This small molecule binds to this protein.
Small molecule (SMILES): CC(=O)N[C@H]1[C@H](O[C@H]2[C@H](O)[C@@H](NC(C)=O)CO[C@@H]2CO)O[C@H](CO)[C@@H](O)[C@@H]1O

Sequence of chain 1.A:
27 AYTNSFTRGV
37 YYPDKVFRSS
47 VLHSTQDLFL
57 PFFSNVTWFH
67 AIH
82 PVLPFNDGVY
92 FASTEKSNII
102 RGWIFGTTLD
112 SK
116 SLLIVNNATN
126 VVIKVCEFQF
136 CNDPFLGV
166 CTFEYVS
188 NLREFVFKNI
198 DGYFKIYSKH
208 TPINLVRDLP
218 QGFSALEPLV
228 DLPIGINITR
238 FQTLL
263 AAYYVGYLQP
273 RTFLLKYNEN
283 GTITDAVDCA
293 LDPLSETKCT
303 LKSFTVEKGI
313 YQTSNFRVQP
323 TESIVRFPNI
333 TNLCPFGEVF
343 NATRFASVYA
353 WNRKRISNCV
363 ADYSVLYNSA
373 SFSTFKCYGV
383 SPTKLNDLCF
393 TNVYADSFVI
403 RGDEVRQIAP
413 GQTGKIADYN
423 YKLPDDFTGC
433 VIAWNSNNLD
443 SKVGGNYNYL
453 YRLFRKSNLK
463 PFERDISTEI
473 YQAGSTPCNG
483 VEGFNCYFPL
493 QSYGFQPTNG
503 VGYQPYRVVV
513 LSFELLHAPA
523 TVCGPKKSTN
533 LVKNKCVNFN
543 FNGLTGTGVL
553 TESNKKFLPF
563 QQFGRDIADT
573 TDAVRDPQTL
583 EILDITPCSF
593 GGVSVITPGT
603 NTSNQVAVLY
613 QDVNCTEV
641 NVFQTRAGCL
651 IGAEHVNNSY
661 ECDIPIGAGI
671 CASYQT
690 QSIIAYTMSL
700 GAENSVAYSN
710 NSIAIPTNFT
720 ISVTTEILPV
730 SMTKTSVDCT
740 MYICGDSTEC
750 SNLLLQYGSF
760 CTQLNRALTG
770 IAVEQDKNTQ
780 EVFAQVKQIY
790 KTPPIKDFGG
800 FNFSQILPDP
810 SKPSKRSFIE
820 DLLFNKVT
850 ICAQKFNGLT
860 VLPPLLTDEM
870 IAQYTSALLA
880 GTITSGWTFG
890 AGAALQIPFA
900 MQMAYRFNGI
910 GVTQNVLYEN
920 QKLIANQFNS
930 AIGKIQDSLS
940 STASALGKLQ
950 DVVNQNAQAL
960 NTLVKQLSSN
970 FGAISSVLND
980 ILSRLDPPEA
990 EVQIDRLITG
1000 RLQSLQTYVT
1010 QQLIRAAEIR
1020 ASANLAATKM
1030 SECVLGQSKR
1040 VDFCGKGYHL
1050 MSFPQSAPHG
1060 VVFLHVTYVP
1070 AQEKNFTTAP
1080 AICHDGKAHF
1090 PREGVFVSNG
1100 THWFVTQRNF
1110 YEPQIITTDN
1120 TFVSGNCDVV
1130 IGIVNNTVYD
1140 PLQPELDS

Binding-site contacts:
Ligand atom C5 contacts residue ASN801 of chain 1.A at 3.6 Å.
Ligand atom C1 contacts residue ASN801 of chain 1.A at 1.4 Å.
Ligand atom C3 contacts residue ASN801 of chain 1.A at 3.8 Å.
Ligand atom O5 contacts residue ASN801 of chain 1.A at 2.3 Å (h-bond).
Ligand atom O7 contacts residue ASN801 of chain 1.A at 2.5 Å (h-bond).
Ligand atom C2 contacts residue SER803 of chain 1.A at 4.3 Å.
Ligand atom N2 contacts residue ASN801 of chain 1.A at 2.9 Å (h-bond).
Ligand atom C7 contacts residue ASN801 of chain 1.A at 3.0 Å.
Ligand atom O6 contacts residue GLN804 of chain 1.A at 2.8 Å (h-bond).
Ligand atom C1 contacts residue SER803 of chain 1.A at 3.3 Å.
Ligand atom C2 contacts residue ASN801 of chain 1.A at 2.5 Å.
Ligand atom C6 contacts residue GLN804 of chain 1.A at 4.0 Å.
Ligand atom C4 contacts residue ASN801 of chain 1.A at 4.2 Å.
Ligand atom C8 contacts residue ASN801 of chain 1.A at 4.2 Å.
Ligand atom O6 contacts residue SER803 of chain 1.A at 4.5 Å.
Ligand atom C5 contacts residue SER803 of chain 1.A at 3.8 Å.
Ligand atom O5 contacts residue SER803 of chain 1.A at 3.7 Å.